Binding-site contacts:
Ligand atom CBD contacts residue LEU96 of chain 1.L at 3.2 Å (hydrophobic).
Ligand atom C4A contacts residue HIS92 of chain 1.L at 3.7 Å.
Ligand atom CHB contacts residue VAL67 of chain 1.L at 3.8 Å (hydrophobic).
Ligand atom CAB contacts residue LEU141 of chain 1.L at 3.3 Å (hydrophobic).
Ligand atom NA contacts residue HIS92 of chain 1.L at 3.1 Å (h-bond).
Ligand atom C4A contacts residue VAL67 of chain 1.L at 3.7 Å (hydrophobic).
Ligand atom CBB contacts residue LEU106 of chain 1.L at 3.4 Å (hydrophobic).
Ligand atom CHA contacts residue HIS63 of chain 1.L at 3.2 Å.
Ligand atom CHD contacts residue PHE42 of chain 1.L at 3.6 Å (hydrophobic).
Ligand atom CBC contacts residue PHE41 of chain 1.L at 3.7 Å (hydrophobic).
Ligand atom O1D contacts residue LEU96 of chain 1.L at 3.7 Å.
Ligand atom NC contacts residue HIS92 of chain 1.L at 3.3 Å (h-bond).
Ligand atom C1B contacts residue HIS92 of chain 1.L at 3.8 Å.
Ligand atom CAC contacts residue VAL98 of chain 1.L at 3.5 Å (hydrophobic).
Ligand atom C4D contacts residue HIS63 of chain 1.L at 3.2 Å.
Ligand atom CHC contacts residue PHE103 of chain 1.L at 3.4 Å (hydrophobic).
Ligand atom CMA contacts residue LEU88 of chain 1.L at 3.4 Å (hydrophobic).
Ligand atom C1C contacts residue PHE103 of chain 1.L at 3.8 Å (hydrophobic).
Ligand atom C4D contacts residue LEU96 of chain 1.L at 3.8 Å (hydrophobic).
Ligand atom CMC contacts residue ASN102 of chain 1.L at 3.1 Å.
Ligand atom NB contacts residue HIS92 of chain 1.L at 3.2 Å (h-bond).
Ligand atom C3D contacts residue HIS63 of chain 1.L at 3.5 Å.
Ligand atom CMA contacts residue ALA70 of chain 1.L at 3.8 Å (hydrophobic).
Ligand atom CGA contacts residue LEU91 of chain 1.L at 3.7 Å (hydrophobic).
Ligand atom CAC contacts residue PHE41 of chain 1.L at 3.6 Å (hydrophobic).
Ligand atom CBA contacts residue LEU91 of chain 1.L at 3.4 Å (hydrophobic).
Ligand atom NA contacts residue VAL67 of chain 1.L at 3.7 Å.
Ligand atom CMD contacts residue PHE42 of chain 1.L at 3.6 Å (hydrophobic).
Ligand atom C3C contacts residue VAL98 of chain 1.L at 3.7 Å (hydrophobic).
Ligand atom C3B contacts residue LEU141 of chain 1.L at 3.3 Å (hydrophobic).
Ligand atom CMC contacts residue PHE103 of chain 1.L at 3.6 Å (hydrophobic).
Ligand atom CBB contacts residue PHE103 of chain 1.L at 3.8 Å (hydrophobic).
Ligand atom C2B contacts residue LEU141 of chain 1.L at 3.6 Å (hydrophobic).
Ligand atom C3A contacts residue LEU88 of chain 1.L at 3.6 Å (hydrophobic).
Ligand atom NI contacts residue HIS92 of chain 1.L at 2.4 Å.
Ligand atom C1A contacts residue HIS63 of chain 1.L at 3.8 Å.
Ligand atom ND contacts residue HIS63 of chain 1.L at 3.4 Å (h-bond).
Ligand atom C4A contacts residue LEU88 of chain 1.L at 3.8 Å (hydrophobic).
Ligand atom ND contacts residue HIS92 of chain 1.L at 3.3 Å (h-bond).
Ligand atom CMD contacts residue PHE41 of chain 1.L at 3.3 Å (hydrophobic).

This small molecule binds to this protein.
Small molecule (SMILES): C=CC1=C(C)C2=N3->[Ni]45<-N6=C(C=c7c(C)c(C=C)c(n74)=C2)C(C)=C(CCC(=O)O)C6=Cc2c(CCC(=O)O)c(C)c(n25)C=C13

Sequence of chain 1.L:
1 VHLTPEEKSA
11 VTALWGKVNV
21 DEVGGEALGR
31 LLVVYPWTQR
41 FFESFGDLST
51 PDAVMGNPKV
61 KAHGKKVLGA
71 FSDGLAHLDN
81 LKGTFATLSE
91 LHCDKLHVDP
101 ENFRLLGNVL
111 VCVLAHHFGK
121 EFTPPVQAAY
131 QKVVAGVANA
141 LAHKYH